Sequence of chain 4.A:
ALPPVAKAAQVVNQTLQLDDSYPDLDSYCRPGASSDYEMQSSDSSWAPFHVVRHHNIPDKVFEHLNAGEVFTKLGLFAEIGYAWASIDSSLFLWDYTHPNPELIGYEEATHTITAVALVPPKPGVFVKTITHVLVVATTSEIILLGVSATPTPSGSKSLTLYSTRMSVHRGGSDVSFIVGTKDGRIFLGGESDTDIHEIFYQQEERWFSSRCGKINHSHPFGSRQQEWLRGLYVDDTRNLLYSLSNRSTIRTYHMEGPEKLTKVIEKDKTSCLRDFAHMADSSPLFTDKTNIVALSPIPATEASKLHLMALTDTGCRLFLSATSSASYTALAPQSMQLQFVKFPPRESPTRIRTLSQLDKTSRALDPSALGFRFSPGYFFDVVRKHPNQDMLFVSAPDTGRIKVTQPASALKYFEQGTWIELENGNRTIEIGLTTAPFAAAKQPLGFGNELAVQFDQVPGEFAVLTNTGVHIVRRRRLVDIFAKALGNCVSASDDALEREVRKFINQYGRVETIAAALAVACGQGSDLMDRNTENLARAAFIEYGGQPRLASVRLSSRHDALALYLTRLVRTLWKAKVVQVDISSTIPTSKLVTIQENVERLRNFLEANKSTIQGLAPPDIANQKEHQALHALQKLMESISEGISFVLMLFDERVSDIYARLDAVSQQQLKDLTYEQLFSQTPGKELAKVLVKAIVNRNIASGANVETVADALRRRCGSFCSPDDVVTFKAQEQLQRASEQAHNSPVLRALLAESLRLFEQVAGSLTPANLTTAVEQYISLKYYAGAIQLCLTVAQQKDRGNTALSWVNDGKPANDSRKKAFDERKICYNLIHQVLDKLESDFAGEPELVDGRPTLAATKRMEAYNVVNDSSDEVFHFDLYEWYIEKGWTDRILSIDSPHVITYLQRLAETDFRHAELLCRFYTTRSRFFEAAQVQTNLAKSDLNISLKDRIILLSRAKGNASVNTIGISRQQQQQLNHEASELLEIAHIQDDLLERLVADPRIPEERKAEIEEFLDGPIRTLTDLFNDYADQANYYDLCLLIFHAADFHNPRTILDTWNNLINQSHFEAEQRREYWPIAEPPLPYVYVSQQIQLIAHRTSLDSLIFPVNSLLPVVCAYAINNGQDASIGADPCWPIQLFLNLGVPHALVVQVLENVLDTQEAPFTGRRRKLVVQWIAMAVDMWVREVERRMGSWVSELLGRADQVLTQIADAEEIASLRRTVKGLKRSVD

This small molecule binds to this protein.
Small molecule (SMILES): CSCC[C@H](NC(=O)[C@@H]1CCCN1C(=O)[C@H](CC(C)C)NC(=O)[C@H](CC(C)C)NC(=O)[C@H](CCCCN)NC(=O)[C@H](C)NC(=O)[C@H](CCCCN)NC(=O)[C@@H](N)CCCN=C(N)N)C(=O)N[C@@H](CCC(=O)O)C(=O)N[C@@H](CCC(=O)O)C(=O)N[C@@H](C)C(=O)N[C@@H](CC(C)C)C(=O)N[C@@H](CC(C)C)C(=O)N1CCC[C@H]1C=O

Binding-site contacts:
Ligand atom CA contacts residue ILE130 of chain 4.A at 3.5 Å (hydrophobic).
Ligand atom N contacts residue LEU161 of chain 4.A at 3.2 Å (h-bond).
Ligand atom O contacts residue ILE130 of chain 4.A at 3.7 Å.
Ligand atom O contacts residue TYR162 of chain 4.A at 3.6 Å.
Ligand atom CA contacts residue PHE126 of chain 4.A at 3.9 Å (hydrophobic).
Ligand atom CA contacts residue LEU161 of chain 4.A at 3.5 Å (hydrophobic).
Ligand atom CB contacts residue VAL125 of chain 4.A at 3.3 Å (hydrophobic).
Ligand atom C contacts residue ILE130 of chain 4.A at 3.9 Å (hydrophobic).
Ligand atom CD1 contacts residue GLN203 of chain 4.A at 3.5 Å.
Ligand atom CB contacts residue GLY105 of chain 4.A at 3.1 Å.
Ligand atom O contacts residue SER163 of chain 4.A at 3.1 Å (h-bond).
Ligand atom SD contacts residue ARG165 of chain 4.A at 3.5 Å.
Ligand atom CA contacts residue VAL125 of chain 4.A at 3.4 Å (hydrophobic).
Ligand atom CB contacts residue ILE130 of chain 4.A at 3.6 Å (hydrophobic).
Ligand atom N contacts residue GLY105 of chain 4.A at 2.8 Å (h-bond).
Ligand atom C contacts residue LEU161 of chain 4.A at 3.8 Å (hydrophobic).
Ligand atom CD2 contacts residue PHE126 of chain 4.A at 3.4 Å (hydrophobic).
Ligand atom CD1 contacts residue GLY124 of chain 4.A at 3.9 Å.
Ligand atom CD2 contacts residue LEU161 of chain 4.A at 3.6 Å (hydrophobic).
Ligand atom CG contacts residue TYR162 of chain 4.A at 3.9 Å (hydrophobic).
Ligand atom O contacts residue GLN203 of chain 4.A at 3.5 Å (h-bond).
Ligand atom O contacts residue VAL127 of chain 4.A at 3.5 Å.
Ligand atom CD1 contacts residue TYR162 of chain 4.A at 3.5 Å (hydrophobic).
Ligand atom O contacts residue GLY105 of chain 4.A at 3.7 Å.
Ligand atom O contacts residue VAL127 of chain 4.A at 2.5 Å (h-bond).
Ligand atom C contacts residue GLY105 of chain 4.A at 3.8 Å.
Ligand atom CB contacts residue ILE104 of chain 4.A at 3.6 Å (hydrophobic).
Ligand atom CA contacts residue SER163 of chain 4.A at 3.7 Å.
Ligand atom CE contacts residue ARG165 of chain 4.A at 3.8 Å.
Ligand atom N contacts residue VAL125 of chain 4.A at 3.5 Å (h-bond).
Ligand atom O contacts residue LEU161 of chain 4.A at 3.4 Å (h-bond).
Ligand atom C contacts residue VAL127 of chain 4.A at 3.7 Å (hydrophobic).
Ligand atom N contacts residue SER163 of chain 4.A at 3.9 Å.
Ligand atom OE1 contacts residue ARG165 of chain 4.A at 2.9 Å (salt-bridge).
Ligand atom CA contacts residue GLY105 of chain 4.A at 3.6 Å.
Ligand atom CD contacts residue GLN203 of chain 4.A at 3.5 Å.
Ligand atom CA contacts residue GLY105 of chain 4.A at 3.9 Å.
Ligand atom CB contacts residue TYR162 of chain 4.A at 3.5 Å (hydrophobic).
Ligand atom CD contacts residue ARG165 of chain 4.A at 3.8 Å.
Ligand atom O contacts residue PHE126 of chain 4.A at 3.4 Å.